Binding-site contacts:
Ligand atom OP2 contacts residue ARG391 of chain 41.A at 3.9 Å.
Ligand atom N1 contacts residue LEU328 of chain 41.A at 3.8 Å.
Ligand atom C3' contacts residue PHE333 of chain 41.A at 3.8 Å (hydrophobic).
Ligand atom C2 contacts residue LEU328 of chain 41.A at 3.0 Å (hydrophobic).
Ligand atom C5 contacts residue GLY98 of chain 41.A at 2.9 Å.
Ligand atom O5' contacts residue LEU328 of chain 41.A at 3.6 Å.
Ligand atom C5' contacts residue GLN252 of chain 41.A at 3.4 Å.
Ligand atom C7 contacts residue TYR336 of chain 41.A at 3.6 Å (hydrophobic).
Ligand atom OP2 contacts residue PHE333 of chain 41.A at 3.3 Å.
Ligand atom O2 contacts residue LEU328 of chain 41.A at 2.2 Å.
Ligand atom O4' contacts residue PRO334 of chain 41.A at 4.0 Å.
Ligand atom O3' contacts residue PHE333 of chain 41.A at 3.5 Å.
Ligand atom O4' contacts residue LEU328 of chain 41.A at 3.0 Å.
Ligand atom C2' contacts residue LEU328 of chain 41.A at 3.7 Å (hydrophobic).
Ligand atom O4 contacts residue ALA259 of chain 41.A at 3.2 Å.
Ligand atom OP1 contacts residue GLN252 of chain 41.A at 3.7 Å.
Ligand atom C1' contacts residue PHE333 of chain 41.A at 3.1 Å (hydrophobic).
Ligand atom OP2 contacts residue GLU102 of chain 41.A at 3.5 Å (salt-bridge).
Ligand atom O4 contacts residue PRO334 of chain 41.A at 3.7 Å.
Ligand atom N3 contacts residue PRO334 of chain 41.A at 3.5 Å.
Ligand atom C2 contacts residue PRO334 of chain 41.A at 3.7 Å (hydrophobic).
Ligand atom OP1 contacts residue ARG391 of chain 41.A at 3.8 Å.
Ligand atom C6 contacts residue PHE333 of chain 41.A at 3.7 Å (hydrophobic).
Ligand atom C1' contacts residue LEU328 of chain 41.A at 3.9 Å (hydrophobic).
Ligand atom O4' contacts residue GLN252 of chain 41.A at 3.9 Å.
Ligand atom N3 contacts residue LEU328 of chain 41.A at 3.9 Å.
Ligand atom C4 contacts residue GLY98 of chain 41.A at 3.2 Å.
Ligand atom O2 contacts residue PRO334 of chain 41.A at 3.8 Å.
Ligand atom C4 contacts residue PRO334 of chain 41.A at 3.6 Å (hydrophobic).
Ligand atom C5' contacts residue PHE333 of chain 41.A at 3.2 Å (hydrophobic).
Ligand atom O4 contacts residue GLY98 of chain 41.A at 2.8 Å (h-bond).
Ligand atom P contacts residue PHE333 of chain 41.A at 3.8 Å.
Ligand atom C6 contacts residue GLY98 of chain 41.A at 4.1 Å.
Ligand atom C4' contacts residue GLN252 of chain 41.A at 3.5 Å.
Ligand atom OP2 contacts residue GLN252 of chain 41.A at 4.1 Å.
Ligand atom C4' contacts residue LEU328 of chain 41.A at 4.1 Å (hydrophobic).
Ligand atom O5' contacts residue GLN252 of chain 41.A at 3.1 Å (h-bond).
Ligand atom O5' contacts residue PHE333 of chain 41.A at 3.8 Å.
Ligand atom N1 contacts residue PHE333 of chain 41.A at 3.8 Å.
Ligand atom C2' contacts residue PHE333 of chain 41.A at 2.9 Å (hydrophobic).

Sequence of chain 41.A:
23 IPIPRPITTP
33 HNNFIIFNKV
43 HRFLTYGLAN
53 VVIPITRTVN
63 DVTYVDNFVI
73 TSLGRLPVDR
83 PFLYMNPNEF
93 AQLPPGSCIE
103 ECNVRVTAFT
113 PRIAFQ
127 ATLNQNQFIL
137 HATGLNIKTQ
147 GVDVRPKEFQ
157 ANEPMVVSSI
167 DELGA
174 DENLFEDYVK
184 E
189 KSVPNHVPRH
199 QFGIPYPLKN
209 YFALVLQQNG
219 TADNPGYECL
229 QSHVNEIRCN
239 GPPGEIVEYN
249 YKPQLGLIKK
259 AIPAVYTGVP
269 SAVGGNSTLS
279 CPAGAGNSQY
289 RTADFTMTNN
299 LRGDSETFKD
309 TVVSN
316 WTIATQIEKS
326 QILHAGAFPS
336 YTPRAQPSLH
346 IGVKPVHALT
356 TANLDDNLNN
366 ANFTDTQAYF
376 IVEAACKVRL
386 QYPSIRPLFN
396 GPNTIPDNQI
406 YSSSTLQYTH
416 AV

This protein binds this small molecule.
Small molecule (SMILES): Cc1cn([C@H]2C[C@H](O[P](=O)(O)OC[C@H]3O[C@@H](n4cc(C)c(=O)[nH]c4=O)C[C@@H]3O)[C@@H](CO[P](=O)(O)O[C@H]3C[C@H](n4ccc(=O)[nH]c4=O)O[C@@H]3COP(=O)=O)O2)c(=O)[nH]c1=O